Sequence of chain 6.HD:
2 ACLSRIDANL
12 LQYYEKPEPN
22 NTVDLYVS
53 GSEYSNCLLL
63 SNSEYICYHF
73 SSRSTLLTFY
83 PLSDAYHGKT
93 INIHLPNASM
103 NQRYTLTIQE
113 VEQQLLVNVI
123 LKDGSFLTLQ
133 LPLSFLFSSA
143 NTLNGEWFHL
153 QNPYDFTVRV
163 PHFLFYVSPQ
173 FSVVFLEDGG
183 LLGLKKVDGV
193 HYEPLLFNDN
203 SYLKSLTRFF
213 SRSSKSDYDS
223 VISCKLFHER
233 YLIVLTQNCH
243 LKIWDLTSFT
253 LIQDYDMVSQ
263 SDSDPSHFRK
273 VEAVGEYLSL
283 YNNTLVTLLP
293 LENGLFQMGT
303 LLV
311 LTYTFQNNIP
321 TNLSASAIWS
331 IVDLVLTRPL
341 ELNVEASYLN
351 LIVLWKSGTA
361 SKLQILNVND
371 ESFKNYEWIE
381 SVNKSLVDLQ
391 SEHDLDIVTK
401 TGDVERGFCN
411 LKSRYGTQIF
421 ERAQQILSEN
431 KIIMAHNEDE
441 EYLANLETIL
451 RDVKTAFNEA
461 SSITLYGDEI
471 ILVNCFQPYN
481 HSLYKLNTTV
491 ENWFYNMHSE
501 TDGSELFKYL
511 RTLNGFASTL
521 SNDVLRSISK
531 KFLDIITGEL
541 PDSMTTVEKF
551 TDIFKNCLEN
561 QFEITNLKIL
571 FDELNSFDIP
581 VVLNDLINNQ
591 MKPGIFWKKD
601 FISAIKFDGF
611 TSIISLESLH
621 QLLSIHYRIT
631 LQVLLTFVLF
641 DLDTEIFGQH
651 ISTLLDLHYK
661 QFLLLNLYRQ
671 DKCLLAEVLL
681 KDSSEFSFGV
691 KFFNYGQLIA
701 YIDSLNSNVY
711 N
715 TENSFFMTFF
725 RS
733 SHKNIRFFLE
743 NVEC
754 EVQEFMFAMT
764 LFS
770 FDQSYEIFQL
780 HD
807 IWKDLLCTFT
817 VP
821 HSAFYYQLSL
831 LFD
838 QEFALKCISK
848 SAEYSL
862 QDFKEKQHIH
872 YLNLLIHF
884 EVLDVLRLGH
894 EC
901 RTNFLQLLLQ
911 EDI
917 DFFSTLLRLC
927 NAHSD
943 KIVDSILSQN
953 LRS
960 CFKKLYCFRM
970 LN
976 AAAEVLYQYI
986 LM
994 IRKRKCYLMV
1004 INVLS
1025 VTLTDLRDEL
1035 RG

Binding-site contacts:
Ligand atom NH1 contacts residue ASN1069 of chain 6.E at 2.6 Å (h-bond).
Ligand atom C contacts residue THR1065 of chain 6.E at 2.9 Å.
Ligand atom CG2 contacts residue ASN1069 of chain 6.E at 3.3 Å.
Ligand atom N contacts residue THR1065 of chain 6.E at 2.3 Å (h-bond).
Ligand atom CD contacts residue GLN1074 of chain 6.E at 2.8 Å.
Ligand atom CA contacts residue GLU275 of chain 6.ZD at 0.8 Å.
Ligand atom N contacts residue ASN1069 of chain 6.E at 3.0 Å (h-bond).
Ligand atom CD1 contacts residue ARG1049 of chain 6.E at 3.0 Å.
Ligand atom CB contacts residue GLN1074 of chain 6.E at 3.3 Å.
Ligand atom C contacts residue GLU275 of chain 6.ZD at 2.3 Å.
Ligand atom CG contacts residue GLU275 of chain 6.ZD at 1.3 Å.
Ligand atom CG contacts residue PHE286 of chain 6.ZD at 3.0 Å (hydrophobic).
Ligand atom CA contacts residue THR1065 of chain 6.E at 2.7 Å.
Ligand atom CB contacts residue ALA276 of chain 6.ZD at 2.8 Å (hydrophobic).
Ligand atom O contacts residue ARG1049 of chain 6.E at 3.0 Å.
Ligand atom NZ contacts residue ASP1073 of chain 6.E at 3.3 Å (salt-bridge).
Ligand atom O contacts residue GLU275 of chain 6.ZD at 2.7 Å (salt-bridge).
Ligand atom O contacts residue ALA276 of chain 6.ZD at 2.5 Å (h-bond).
Ligand atom O contacts residue GLU275 of chain 6.ZD at 1.8 Å (salt-bridge).
Ligand atom N contacts residue GLU275 of chain 6.ZD at 1.3 Å (salt-bridge).
Ligand atom O contacts residue ASN1069 of chain 6.E at 3.0 Å (h-bond).
Ligand atom OD1 contacts residue LYS431 of chain 6.HD at 2.6 Å (salt-bridge).
Ligand atom O contacts residue THR1065 of chain 6.E at 2.7 Å.
Ligand atom O contacts residue THR278 of chain 6.ZD at 3.3 Å (h-bond).
Ligand atom CA contacts residue THR1065 of chain 6.E at 3.4 Å.
Ligand atom C contacts residue GLU275 of chain 6.ZD at 1.3 Å.
Ligand atom CD1 contacts residue THR1065 of chain 6.E at 2.6 Å.
Ligand atom O contacts residue ALA276 of chain 6.ZD at 2.5 Å (h-bond).
Ligand atom CD2 contacts residue GLN1074 of chain 6.E at 3.2 Å.
Ligand atom NH1 contacts residue ASP1073 of chain 6.E at 3.4 Å (salt-bridge).
Ligand atom CE2 contacts residue GLN1074 of chain 6.E at 3.3 Å.
Ligand atom CD contacts residue GLU275 of chain 6.ZD at 1.8 Å.
Ligand atom O contacts residue GLU275 of chain 6.ZD at 2.7 Å (salt-bridge).
Ligand atom CB contacts residue GLU275 of chain 6.ZD at 0.8 Å.
Ligand atom CD contacts residue PHE286 of chain 6.ZD at 3.0 Å (hydrophobic).
Ligand atom CD1 contacts residue LEU1064 of chain 6.E at 3.4 Å (hydrophobic).
Ligand atom C contacts residue GLU275 of chain 6.ZD at 2.3 Å.
Ligand atom O contacts residue LYS290 of chain 6.ZD at 3.2 Å (salt-bridge).
Ligand atom NH2 contacts residue ASP1073 of chain 6.E at 3.0 Å (salt-bridge).
Ligand atom C contacts residue ALA276 of chain 6.ZD at 3.2 Å (hydrophobic).

Sequence of chain 6.E:
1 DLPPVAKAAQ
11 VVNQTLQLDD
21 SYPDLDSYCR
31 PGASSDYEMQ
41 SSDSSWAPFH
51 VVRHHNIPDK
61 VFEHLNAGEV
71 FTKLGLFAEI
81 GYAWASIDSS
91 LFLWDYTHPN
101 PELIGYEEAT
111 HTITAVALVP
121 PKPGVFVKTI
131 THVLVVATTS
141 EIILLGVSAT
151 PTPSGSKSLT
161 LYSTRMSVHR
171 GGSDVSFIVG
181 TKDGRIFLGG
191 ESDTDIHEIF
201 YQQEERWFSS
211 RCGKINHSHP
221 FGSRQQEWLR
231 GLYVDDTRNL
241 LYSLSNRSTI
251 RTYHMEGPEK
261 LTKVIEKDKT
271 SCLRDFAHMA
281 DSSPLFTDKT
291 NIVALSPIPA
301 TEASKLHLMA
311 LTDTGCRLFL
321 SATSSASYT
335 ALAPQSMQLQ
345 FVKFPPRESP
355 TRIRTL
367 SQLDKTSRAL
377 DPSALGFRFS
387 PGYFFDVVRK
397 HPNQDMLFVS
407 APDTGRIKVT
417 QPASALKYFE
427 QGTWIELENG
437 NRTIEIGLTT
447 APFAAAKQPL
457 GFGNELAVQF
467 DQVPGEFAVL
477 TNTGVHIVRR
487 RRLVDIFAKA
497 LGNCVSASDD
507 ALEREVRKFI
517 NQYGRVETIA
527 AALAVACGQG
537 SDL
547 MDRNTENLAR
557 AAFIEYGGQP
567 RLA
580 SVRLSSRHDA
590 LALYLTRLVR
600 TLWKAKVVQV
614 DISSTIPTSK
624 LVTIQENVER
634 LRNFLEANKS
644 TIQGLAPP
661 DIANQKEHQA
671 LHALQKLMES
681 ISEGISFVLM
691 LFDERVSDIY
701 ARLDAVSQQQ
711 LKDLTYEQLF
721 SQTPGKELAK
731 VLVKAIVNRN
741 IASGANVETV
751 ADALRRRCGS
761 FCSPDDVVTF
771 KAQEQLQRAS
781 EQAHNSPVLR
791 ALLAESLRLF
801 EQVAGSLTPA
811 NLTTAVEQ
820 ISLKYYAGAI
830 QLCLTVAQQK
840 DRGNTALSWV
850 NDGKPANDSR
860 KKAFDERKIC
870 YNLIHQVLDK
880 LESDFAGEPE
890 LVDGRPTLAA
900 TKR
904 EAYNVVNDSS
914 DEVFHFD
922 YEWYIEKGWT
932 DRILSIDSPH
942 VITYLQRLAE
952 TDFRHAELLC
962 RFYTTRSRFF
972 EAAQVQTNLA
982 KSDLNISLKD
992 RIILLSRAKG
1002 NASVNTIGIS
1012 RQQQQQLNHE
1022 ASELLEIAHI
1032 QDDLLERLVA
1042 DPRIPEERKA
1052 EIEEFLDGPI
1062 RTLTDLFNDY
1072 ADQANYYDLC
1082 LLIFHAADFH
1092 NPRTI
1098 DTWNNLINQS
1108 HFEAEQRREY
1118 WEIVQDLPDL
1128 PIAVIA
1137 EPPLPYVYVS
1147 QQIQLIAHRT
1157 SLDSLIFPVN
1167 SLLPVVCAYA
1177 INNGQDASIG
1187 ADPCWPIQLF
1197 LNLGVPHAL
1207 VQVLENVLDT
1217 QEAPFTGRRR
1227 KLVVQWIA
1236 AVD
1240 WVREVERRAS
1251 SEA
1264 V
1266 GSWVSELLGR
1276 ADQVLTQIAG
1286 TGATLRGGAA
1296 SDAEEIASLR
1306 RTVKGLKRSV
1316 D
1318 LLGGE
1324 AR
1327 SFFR

A protein and the small-molecule ligand that binds it are described below.
Small molecule (SMILES): CC[C@H](C)[C@H](NC(=O)[C@@H](NC(=O)[C@H](CC(C)C)NC(=O)[C@@H](N)CCCCN)C(C)C)C(=O)N[C@@H](CC(N)=O)C(=O)N[C@@H](CCCCN)C(=O)N[C@@H](CC(=O)O)C(=O)N[C@@H](CCSC)C(=O)N[C@@H](CCCN=C(N)N)C(=O)N[C@H](C(=O)N[C@@H](CC(=O)O)C(=O)N[C@@H](CC(C)C)C(=O)N[C@@H](Cc1ccccc1)C(=O)N[C@@H](CO)C(=O)N1CCC[C@H]1C(=O)N1CCC[C@H]1C(=O)N[C@H](C=O)CC(N)=O)[C@@H](C)O

Sequence of chain 6.ZD:
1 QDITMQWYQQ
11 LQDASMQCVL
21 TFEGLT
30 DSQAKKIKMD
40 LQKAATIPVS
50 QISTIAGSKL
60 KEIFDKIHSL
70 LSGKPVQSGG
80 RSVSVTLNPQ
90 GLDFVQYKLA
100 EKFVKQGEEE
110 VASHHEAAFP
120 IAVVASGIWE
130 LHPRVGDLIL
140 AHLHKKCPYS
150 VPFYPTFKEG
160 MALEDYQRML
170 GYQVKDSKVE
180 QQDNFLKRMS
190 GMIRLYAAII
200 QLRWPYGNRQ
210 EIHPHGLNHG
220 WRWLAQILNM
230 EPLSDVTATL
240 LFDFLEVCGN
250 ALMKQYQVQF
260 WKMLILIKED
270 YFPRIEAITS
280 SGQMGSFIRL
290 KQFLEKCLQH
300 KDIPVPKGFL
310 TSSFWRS